A small-molecule ligand and the protein it binds are described below.
Small molecule (SMILES): Nc1nc2[nH]cnc2c(=O)[nH]1

Binding-site contacts:
Ligand atom C4 contacts residue ILE157 of chain 1.C at 4.0 Å (hydrophobic).
Ligand atom N3 contacts residue LEU70 of chain 1.C at 3.7 Å.
Ligand atom O6 contacts residue GLN88 of chain 1.C at 3.3 Å (h-bond).
Ligand atom N9 contacts residue ILE121 of chain 1.C at 2.3 Å (h-bond).
Ligand atom N2 contacts residue VAL120 of chain 1.C at 3.6 Å.
Ligand atom N2 contacts residue LEU70 of chain 1.C at 3.8 Å.
Ligand atom N7 contacts residue ALA123 of chain 1.C at 4.0 Å.
Ligand atom C5 contacts residue GLU87 of chain 1.C at 4.0 Å.
Ligand atom N1 contacts residue LEU70 of chain 1.C at 3.8 Å.
Ligand atom C4 contacts residue ALA123 of chain 1.C at 4.3 Å (hydrophobic).
Ligand atom C8 contacts residue GLU87 of chain 1.C at 3.5 Å.
Ligand atom N9 contacts residue ALA123 of chain 1.C at 3.3 Å (h-bond).
Ligand atom N9 contacts residue ILE157 of chain 1.C at 3.6 Å.
Ligand atom C5 contacts residue ILE121 of chain 1.C at 4.3 Å (hydrophobic).
Ligand atom C6 contacts residue PRO68 of chain 1.C at 4.0 Å (hydrophobic).
Ligand atom C6 contacts residue SER84 of chain 1.C at 4.1 Å.
Ligand atom C4 contacts residue ILE121 of chain 1.C at 3.0 Å (hydrophobic).
Ligand atom N1 contacts residue GLN88 of chain 1.C at 3.9 Å.
Ligand atom C4 contacts residue LEU70 of chain 1.C at 3.9 Å (hydrophobic).
Ligand atom C2 contacts residue LEU70 of chain 1.C at 3.7 Å (hydrophobic).
Ligand atom N3 contacts residue PHE119 of chain 1.C at 4.2 Å.
Ligand atom N7 contacts residue GLU87 of chain 1.C at 2.8 Å (salt-bridge).
Ligand atom N2 contacts residue PHE119 of chain 1.C at 2.6 Å (h-bond).
Ligand atom N3 contacts residue ILE121 of chain 1.C at 3.2 Å (h-bond).
Ligand atom C8 contacts residue ILE121 of chain 1.C at 3.4 Å (hydrophobic).
Ligand atom C5 contacts residue LEU70 of chain 1.C at 4.1 Å (hydrophobic).
Ligand atom O6 contacts residue SER84 of chain 1.C at 3.0 Å (h-bond).
Ligand atom N3 contacts residue VAL120 of chain 1.C at 3.8 Å.
Ligand atom C2 contacts residue PRO68 of chain 1.C at 3.5 Å (hydrophobic).
Ligand atom C8 contacts residue ILE157 of chain 1.C at 3.9 Å (hydrophobic).
Ligand atom C6 contacts residue LEU70 of chain 1.C at 4.1 Å (hydrophobic).
Ligand atom N2 contacts residue PRO68 of chain 1.C at 3.1 Å (h-bond).
Ligand atom C2 contacts residue VAL120 of chain 1.C at 4.1 Å (hydrophobic).
Ligand atom C8 contacts residue ALA123 of chain 1.C at 3.3 Å (hydrophobic).
Ligand atom N9 contacts residue CYS122 of chain 1.C at 4.0 Å.
Ligand atom C2 contacts residue PHE119 of chain 1.C at 3.8 Å (hydrophobic).
Ligand atom C6 contacts residue GLN88 of chain 1.C at 3.8 Å.
Ligand atom N1 contacts residue PRO68 of chain 1.C at 2.9 Å (h-bond).
Ligand atom O6 contacts residue GLU87 of chain 1.C at 4.3 Å.
Ligand atom O6 contacts residue PRO68 of chain 1.C at 3.3 Å.

Sequence of chain 1.C:
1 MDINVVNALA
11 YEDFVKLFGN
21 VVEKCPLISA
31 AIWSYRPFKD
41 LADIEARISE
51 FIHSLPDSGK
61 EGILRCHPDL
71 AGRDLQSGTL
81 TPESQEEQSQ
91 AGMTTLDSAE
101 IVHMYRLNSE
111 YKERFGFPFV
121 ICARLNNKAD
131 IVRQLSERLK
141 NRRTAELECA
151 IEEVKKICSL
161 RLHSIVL